This small molecule binds to this protein.
Small molecule (SMILES): CC(=O)N[C@@H]1[C@@H](O)[C@H](O)[C@@H](CO)O[C@H]1O

Binding-site contacts:
Ligand atom C8 contacts residue SER67 of chain 1.B at 3.7 Å.
Ligand atom C7 contacts residue SER378 of chain 1.H at 4.1 Å.
Ligand atom C7 contacts residue ASN379 of chain 1.H at 3.1 Å.
Ligand atom C8 contacts residue SER378 of chain 1.H at 3.4 Å.
Ligand atom O7 contacts residue GLY30 of chain 1.B at 4.2 Å.
Ligand atom C3 contacts residue ASN379 of chain 1.H at 3.8 Å.
Ligand atom N2 contacts residue SER378 of chain 1.H at 4.1 Å.
Ligand atom O7 contacts residue SER67 of chain 1.B at 4.0 Å.
Ligand atom C1 contacts residue ASN379 of chain 1.H at 1.4 Å.
Ligand atom O7 contacts residue SER31 of chain 1.B at 4.3 Å.
Ligand atom C4 contacts residue ASN379 of chain 1.H at 4.2 Å.
Ligand atom N2 contacts residue ASN379 of chain 1.H at 2.9 Å (h-bond).
Ligand atom O7 contacts residue ASN379 of chain 1.H at 3.0 Å (h-bond).
Ligand atom O5 contacts residue ASN379 of chain 1.H at 2.4 Å (h-bond).
Ligand atom C8 contacts residue ASN379 of chain 1.H at 4.3 Å.
Ligand atom C5 contacts residue ASN379 of chain 1.H at 3.7 Å.
Ligand atom C2 contacts residue ASN379 of chain 1.H at 2.5 Å.
Ligand atom C7 contacts residue SER67 of chain 1.B at 4.1 Å.

Sequence of chain 1.B:
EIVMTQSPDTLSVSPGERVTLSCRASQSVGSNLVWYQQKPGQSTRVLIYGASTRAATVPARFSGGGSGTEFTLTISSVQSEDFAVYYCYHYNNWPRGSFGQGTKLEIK

Sequence of chain 1.H:
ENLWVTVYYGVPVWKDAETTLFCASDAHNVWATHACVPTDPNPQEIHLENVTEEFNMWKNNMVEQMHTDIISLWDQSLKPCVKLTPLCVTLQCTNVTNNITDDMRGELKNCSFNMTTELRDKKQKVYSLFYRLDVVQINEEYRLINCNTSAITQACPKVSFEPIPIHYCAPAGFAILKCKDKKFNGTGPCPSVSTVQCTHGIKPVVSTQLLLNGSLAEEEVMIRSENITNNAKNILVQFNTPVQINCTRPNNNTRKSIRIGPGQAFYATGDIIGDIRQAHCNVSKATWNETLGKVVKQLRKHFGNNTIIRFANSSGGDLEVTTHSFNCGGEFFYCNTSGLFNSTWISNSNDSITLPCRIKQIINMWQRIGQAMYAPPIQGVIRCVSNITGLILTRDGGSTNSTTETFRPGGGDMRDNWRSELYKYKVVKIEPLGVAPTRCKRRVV